Binding-site contacts:
Ligand atom CAN contacts residue LYS15 of chain 1.A at 3.5 Å.
Ligand atom OAC contacts residue LYS15 of chain 1.A at 3.7 Å.
Ligand atom OAL contacts residue ALA109 of chain 1.A at 4.1 Å.
Ligand atom CAD contacts residue ALA108 of chain 1.A at 3.5 Å (hydrophobic).
Ligand atom CAA contacts residue ALA109 of chain 1.A at 3.2 Å (hydrophobic).
Ligand atom OAM contacts residue LEU17 of chain 1.A at 3.8 Å.
Ligand atom OAL contacts residue THR119 of chain 1.A at 3.9 Å.
Ligand atom CAA contacts residue LEU110 of chain 1.A at 3.8 Å (hydrophobic).
Ligand atom CAH contacts residue SER117 of chain 1.A at 3.9 Å.
Ligand atom NAK contacts residue LEU17 of chain 1.A at 3.9 Å.
Ligand atom OAB contacts residue LYS15 of chain 1.A at 2.9 Å (salt-bridge).
Ligand atom OAL contacts residue ALA108 of chain 1.A at 4.0 Å.
Ligand atom OAL contacts residue SER117 of chain 1.A at 3.8 Å.
Ligand atom CAI contacts residue LEU17 of chain 1.A at 3.9 Å (hydrophobic).
Ligand atom NAK contacts residue ALA108 of chain 1.A at 3.5 Å.
Ligand atom CAA contacts residue THR119 of chain 1.A at 4.1 Å.
Ligand atom CAA contacts residue SER117 of chain 1.A at 4.3 Å.
Ligand atom CAF contacts residue LEU110 of chain 1.A at 4.5 Å (hydrophobic).
Ligand atom OAL contacts residue LEU110 of chain 1.A at 3.7 Å.
Ligand atom CAP contacts residue THR119 of chain 1.A at 4.3 Å.
Ligand atom CAP contacts residue LEU110 of chain 1.A at 4.0 Å (hydrophobic).
Ligand atom CAA contacts residue ALA108 of chain 1.A at 3.0 Å (hydrophobic).
Ligand atom CAH contacts residue LEU110 of chain 1.A at 4.1 Å (hydrophobic).
Ligand atom CAP contacts residue SER117 of chain 1.A at 4.3 Å.
Ligand atom CAD contacts residue LEU17 of chain 1.A at 4.4 Å (hydrophobic).
Ligand atom CAJ contacts residue LYS15 of chain 1.A at 4.3 Å.
Ligand atom CAI contacts residue LYS15 of chain 1.A at 4.0 Å.

Sequence of chain 1.A:
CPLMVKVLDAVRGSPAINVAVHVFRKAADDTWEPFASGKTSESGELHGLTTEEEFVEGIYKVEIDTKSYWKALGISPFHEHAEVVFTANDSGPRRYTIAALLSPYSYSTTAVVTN

The protein below binds the small molecule below.
Small molecule (SMILES): COc1ccccc1/C=N\OCCC(=O)O